Sequence of chain 4.A:
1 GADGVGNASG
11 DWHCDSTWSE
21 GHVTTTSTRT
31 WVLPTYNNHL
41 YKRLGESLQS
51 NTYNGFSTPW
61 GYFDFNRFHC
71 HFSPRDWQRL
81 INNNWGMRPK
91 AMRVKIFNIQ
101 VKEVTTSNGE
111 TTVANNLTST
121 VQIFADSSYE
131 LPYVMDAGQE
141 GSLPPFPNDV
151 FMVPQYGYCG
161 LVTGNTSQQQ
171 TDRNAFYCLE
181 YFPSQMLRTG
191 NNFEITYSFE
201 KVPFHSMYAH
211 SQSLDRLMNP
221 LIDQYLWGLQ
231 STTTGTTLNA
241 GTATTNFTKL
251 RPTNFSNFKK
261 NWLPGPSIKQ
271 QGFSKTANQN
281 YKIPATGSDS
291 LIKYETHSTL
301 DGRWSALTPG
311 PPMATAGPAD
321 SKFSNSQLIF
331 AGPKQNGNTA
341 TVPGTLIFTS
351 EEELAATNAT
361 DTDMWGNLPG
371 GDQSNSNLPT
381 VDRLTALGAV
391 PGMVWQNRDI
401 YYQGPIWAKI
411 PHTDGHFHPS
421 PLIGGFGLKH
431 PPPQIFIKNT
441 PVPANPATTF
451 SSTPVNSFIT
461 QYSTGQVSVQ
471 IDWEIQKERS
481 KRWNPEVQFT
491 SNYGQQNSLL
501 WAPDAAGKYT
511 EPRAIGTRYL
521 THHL

Binding-site contacts:
Ligand atom N1 contacts residue VAL202 of chain 4.A at 3.7 Å.
Ligand atom C2 contacts residue GLY427 of chain 4.A at 3.4 Å.
Ligand atom C2' contacts residue PRO203 of chain 4.A at 4.0 Å (hydrophobic).
Ligand atom N6 contacts residue PHE426 of chain 4.A at 3.8 Å.
Ligand atom N3 contacts residue PRO203 of chain 4.A at 4.4 Å.
Ligand atom C6 contacts residue VAL202 of chain 4.A at 3.9 Å (hydrophobic).
Ligand atom O4' contacts residue PRO419 of chain 4.A at 4.3 Å.
Ligand atom N1 contacts residue GLY427 of chain 4.A at 2.7 Å (h-bond).
Ligand atom C4 contacts residue PRO419 of chain 4.A at 4.2 Å (hydrophobic).
Ligand atom N7 contacts residue HIS418 of chain 4.A at 4.4 Å.
Ligand atom N7 contacts residue PRO419 of chain 4.A at 4.3 Å.
Ligand atom N6 contacts residue GLY425 of chain 4.A at 4.1 Å.
Ligand atom C4 contacts residue PRO203 of chain 4.A at 4.2 Å (hydrophobic).
Ligand atom O1P contacts residue HIS416 of chain 4.A at 4.2 Å.
Ligand atom C6 contacts residue GLY427 of chain 4.A at 3.7 Å.
Ligand atom C2 contacts residue PRO419 of chain 4.A at 4.0 Å (hydrophobic).
Ligand atom C5 contacts residue PRO419 of chain 4.A at 3.7 Å (hydrophobic).
Ligand atom O2P contacts residue HIS416 of chain 4.A at 2.8 Å (h-bond).
Ligand atom N6 contacts residue VAL202 of chain 4.A at 4.0 Å.
Ligand atom P contacts residue HIS416 of chain 4.A at 4.0 Å.
Ligand atom C8 contacts residue PRO203 of chain 4.A at 4.4 Å (hydrophobic).
Ligand atom N6 contacts residue PRO419 of chain 4.A at 3.4 Å (h-bond).
Ligand atom N1 contacts residue PRO419 of chain 4.A at 3.5 Å (h-bond).
Ligand atom C6 contacts residue PRO203 of chain 4.A at 4.4 Å (hydrophobic).
Ligand atom N9 contacts residue HIS418 of chain 4.A at 4.3 Å.
Ligand atom N6 contacts residue SER420 of chain 4.A at 4.0 Å.
Ligand atom C6 contacts residue SER420 of chain 4.A at 4.3 Å.
Ligand atom C6 contacts residue PRO419 of chain 4.A at 3.2 Å (hydrophobic).
Ligand atom O5' contacts residue PRO419 of chain 4.A at 3.9 Å.
Ligand atom N3 contacts residue PRO419 of chain 4.A at 4.3 Å.
Ligand atom N9 contacts residue PRO203 of chain 4.A at 4.2 Å.
Ligand atom O2P contacts residue PRO419 of chain 4.A at 4.2 Å.
Ligand atom O4' contacts residue HIS418 of chain 4.A at 4.1 Å.
Ligand atom N6 contacts residue GLY427 of chain 4.A at 2.8 Å (h-bond).
Ligand atom C1' contacts residue HIS418 of chain 4.A at 4.1 Å.
Ligand atom C5 contacts residue PRO203 of chain 4.A at 4.3 Å (hydrophobic).
Ligand atom N7 contacts residue SER420 of chain 4.A at 3.9 Å.
Ligand atom C2 contacts residue VAL202 of chain 4.A at 4.3 Å (hydrophobic).
Ligand atom C5 contacts residue SER420 of chain 4.A at 4.3 Å.
Ligand atom C8 contacts residue HIS418 of chain 4.A at 3.7 Å.

This small molecule binds to this protein.
Small molecule (SMILES): Nc1ncnc2c1ncn2[C@H]1C[C@H](O)[C@@H](COP(=O)(O)O)O1